Binding-site contacts:
Ligand atom O7 contacts residue PRO230 of chain 1.A at 3.5 Å.
Ligand atom O6 contacts residue ASP256 of chain 1.A at 2.6 Å (salt-bridge).
Ligand atom O5 contacts residue ASN259 of chain 1.A at 2.4 Å (h-bond).
Ligand atom C5 contacts residue THR270 of chain 1.A at 4.2 Å.
Ligand atom C7 contacts residue ASN259 of chain 1.A at 3.9 Å.
Ligand atom C4 contacts residue ASN259 of chain 1.A at 4.2 Å.
Ligand atom C3 contacts residue ASN259 of chain 1.A at 3.7 Å.
Ligand atom O5 contacts residue ASP256 of chain 1.A at 3.6 Å (salt-bridge).
Ligand atom O5 contacts residue ARG272 of chain 1.A at 4.0 Å.
Ligand atom O6 contacts residue ARG272 of chain 1.A at 2.8 Å.
Ligand atom O7 contacts residue ASN259 of chain 1.A at 4.4 Å.
Ligand atom C8 contacts residue ASN259 of chain 1.A at 4.2 Å.
Ligand atom O6 contacts residue GLY271 of chain 1.A at 3.8 Å.
Ligand atom N2 contacts residue ASN259 of chain 1.A at 2.8 Å (h-bond).
Ligand atom O6 contacts residue THR270 of chain 1.A at 4.5 Å.
Ligand atom C5 contacts residue ASP256 of chain 1.A at 4.3 Å.
Ligand atom C1 contacts residue SER255 of chain 1.A at 3.9 Å.
Ligand atom C6 contacts residue ASP256 of chain 1.A at 3.7 Å.
Ligand atom O5 contacts residue SER255 of chain 1.A at 4.1 Å.
Ligand atom C8 contacts residue PRO230 of chain 1.A at 3.7 Å (hydrophobic).
Ligand atom C2 contacts residue ASN259 of chain 1.A at 2.4 Å.
Ligand atom C6 contacts residue ARG272 of chain 1.A at 3.8 Å.
Ligand atom C1 contacts residue GLY271 of chain 1.A at 3.7 Å.
Ligand atom O5 contacts residue THR270 of chain 1.A at 3.5 Å (h-bond).
Ligand atom C2 contacts residue SER255 of chain 1.A at 4.2 Å.
Ligand atom C5 contacts residue ASN259 of chain 1.A at 3.7 Å.
Ligand atom O5 contacts residue GLY271 of chain 1.A at 3.4 Å.
Ligand atom C7 contacts residue PRO230 of chain 1.A at 3.7 Å (hydrophobic).
Ligand atom C8 contacts residue GLU229 of chain 1.A at 3.5 Å.
Ligand atom C1 contacts residue THR270 of chain 1.A at 3.6 Å.
Ligand atom C1 contacts residue ASN259 of chain 1.A at 1.4 Å.

A protein and the small-molecule ligand that binds it are described below.
Small molecule (SMILES): CC(=O)N[C@@H]1[C@@H](O)[C@H](O)[C@@H](CO)O[C@H]1O

Sequence of chain 1.A:
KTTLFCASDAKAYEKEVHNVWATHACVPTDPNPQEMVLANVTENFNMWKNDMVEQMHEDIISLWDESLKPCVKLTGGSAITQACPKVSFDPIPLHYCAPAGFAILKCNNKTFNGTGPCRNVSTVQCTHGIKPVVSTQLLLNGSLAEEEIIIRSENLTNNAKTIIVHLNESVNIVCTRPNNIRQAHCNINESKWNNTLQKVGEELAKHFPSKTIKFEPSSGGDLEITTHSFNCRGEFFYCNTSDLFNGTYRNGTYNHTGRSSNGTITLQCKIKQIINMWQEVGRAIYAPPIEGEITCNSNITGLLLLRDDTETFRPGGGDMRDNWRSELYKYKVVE